Binding-site contacts:
Ligand atom C8 contacts residue LEU253 of chain 14.E at 3.7 Å (hydrophobic).
Ligand atom C5 contacts residue CYS239 of chain 14.E at 3.8 Å (hydrophobic).
Ligand atom C7 contacts residue LEU253 of chain 14.E at 3.9 Å (hydrophobic).
Ligand atom C18 contacts residue MET257 of chain 14.E at 3.5 Å (hydrophobic).
Ligand atom S1 contacts residue THR179 of chain 14.D at 3.8 Å.
Ligand atom C18 contacts residue VAL313 of chain 14.E at 3.3 Å (hydrophobic).
Ligand atom C3 contacts residue LEU253 of chain 14.E at 3.6 Å (hydrophobic).
Ligand atom C12 contacts residue LEU246 of chain 14.E at 3.8 Å (hydrophobic).
Ligand atom O5 contacts residue LYS350 of chain 14.E at 2.9 Å.
Ligand atom C17 contacts residue ASN256 of chain 14.E at 3.8 Å.
Ligand atom O2 contacts residue CYS239 of chain 14.E at 3.1 Å (h-bond).
Ligand atom O3 contacts residue CYS239 of chain 14.E at 3.2 Å (h-bond).
Ligand atom C5 contacts residue LEU253 of chain 14.E at 3.8 Å (hydrophobic).
Ligand atom C20 contacts residue LEU253 of chain 14.E at 3.9 Å (hydrophobic).
Ligand atom O4 contacts residue LEU246 of chain 14.E at 3.8 Å.
Ligand atom C6 contacts residue VAL236 of chain 14.E at 3.8 Å (hydrophobic).
Ligand atom O5 contacts residue ALA180 of chain 14.D at 3.7 Å.
Ligand atom O3 contacts residue ALA248 of chain 14.E at 3.2 Å.
Ligand atom C9 contacts residue LEU253 of chain 14.E at 3.8 Å (hydrophobic).
Ligand atom C1 contacts residue LEU253 of chain 14.E at 3.4 Å (hydrophobic).
Ligand atom C6 contacts residue LEU240 of chain 14.E at 3.7 Å (hydrophobic).
Ligand atom C6 contacts residue CYS239 of chain 14.E at 3.8 Å (hydrophobic).
Ligand atom C5 contacts residue ALA248 of chain 14.E at 3.8 Å (hydrophobic).
Ligand atom C16 contacts residue LYS350 of chain 14.E at 3.4 Å.
Ligand atom C18 contacts residue VAL181 of chain 14.D at 3.8 Å (hydrophobic).
Ligand atom C4 contacts residue VAL236 of chain 14.E at 3.8 Å (hydrophobic).
Ligand atom O5 contacts residue VAL181 of chain 14.D at 3.8 Å.
Ligand atom C3 contacts residue CYS239 of chain 14.E at 3.7 Å (hydrophobic).
Ligand atom S1 contacts residue SER178 of chain 14.D at 3.1 Å.
Ligand atom C4 contacts residue ILE368 of chain 14.E at 3.3 Å (hydrophobic).
Ligand atom C22 contacts residue LEU253 of chain 14.E at 3.4 Å (hydrophobic).
Ligand atom O1 contacts residue LEU253 of chain 14.E at 3.9 Å.
Ligand atom C19 contacts residue ASN256 of chain 14.E at 3.8 Å.
Ligand atom O6 contacts residue ASN256 of chain 14.E at 3.6 Å.
Ligand atom C17 contacts residue LYS350 of chain 14.E at 3.9 Å.
Ligand atom O5 contacts residue THR179 of chain 14.D at 3.9 Å.
Ligand atom C7 contacts residue ALA248 of chain 14.E at 3.3 Å (hydrophobic).
Ligand atom O6 contacts residue VAL181 of chain 14.D at 3.1 Å.
Ligand atom C2 contacts residue ALA314 of chain 14.E at 3.8 Å (hydrophobic).
Ligand atom O1 contacts residue ALA314 of chain 14.E at 3.3 Å.

Sequence of chain 14.E:
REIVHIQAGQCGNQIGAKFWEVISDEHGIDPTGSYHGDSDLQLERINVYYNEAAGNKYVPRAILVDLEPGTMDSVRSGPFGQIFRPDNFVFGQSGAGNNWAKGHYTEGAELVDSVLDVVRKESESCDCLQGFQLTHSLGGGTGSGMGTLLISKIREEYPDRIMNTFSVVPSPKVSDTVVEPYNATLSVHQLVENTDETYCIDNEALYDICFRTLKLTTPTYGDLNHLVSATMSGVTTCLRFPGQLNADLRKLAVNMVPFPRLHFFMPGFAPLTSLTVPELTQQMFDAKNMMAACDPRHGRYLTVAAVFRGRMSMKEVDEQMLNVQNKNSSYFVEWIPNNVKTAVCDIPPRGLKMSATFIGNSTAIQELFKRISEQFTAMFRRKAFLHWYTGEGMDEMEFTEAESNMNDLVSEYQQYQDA

The small molecule below binds the protein below.
Small molecule (SMILES): COc1cc2c(c(OC)c1OC)-c1ccc(OC)c(=O)cc1[C@@H](NC(=O)CS)CC2

Sequence of chain 14.D:
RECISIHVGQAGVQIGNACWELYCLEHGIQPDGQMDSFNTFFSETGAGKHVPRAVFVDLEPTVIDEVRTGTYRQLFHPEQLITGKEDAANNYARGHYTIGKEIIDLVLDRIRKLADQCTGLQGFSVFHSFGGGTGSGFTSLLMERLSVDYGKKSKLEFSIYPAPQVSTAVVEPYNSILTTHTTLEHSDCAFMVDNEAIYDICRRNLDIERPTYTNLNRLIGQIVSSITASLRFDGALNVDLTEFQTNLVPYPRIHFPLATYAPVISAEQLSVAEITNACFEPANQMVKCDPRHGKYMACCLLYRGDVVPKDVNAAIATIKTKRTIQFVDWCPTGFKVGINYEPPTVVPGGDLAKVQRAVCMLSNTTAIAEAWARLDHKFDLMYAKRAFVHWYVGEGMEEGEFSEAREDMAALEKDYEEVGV